Binding-site contacts:
Ligand atom N2 contacts residue SER415 of chain 1.A at 3.4 Å (h-bond).
Ligand atom C3 contacts residue VAL414 of chain 1.A at 3.7 Å (hydrophobic).
Ligand atom C6 contacts residue NAG1 of chain 1.MA at 3.7 Å.
Ligand atom C1 contacts residue ASN232 of chain 1.A at 1.4 Å.
Ligand atom C3 contacts residue SER415 of chain 1.A at 3.8 Å.
Ligand atom N2 contacts residue ASN232 of chain 1.A at 2.8 Å (h-bond).
Ligand atom O7 contacts residue ASN232 of chain 1.A at 4.1 Å.
Ligand atom C2 contacts residue SER415 of chain 1.A at 3.9 Å.
Ligand atom C6 contacts residue SER179 of chain 1.A at 4.4 Å.
Ligand atom O6 contacts residue GLU181 of chain 1.A at 2.6 Å (salt-bridge).
Ligand atom C4 contacts residue GLU181 of chain 1.A at 4.5 Å.
Ligand atom O6 contacts residue ILE407 of chain 1.A at 4.1 Å.
Ligand atom O7 contacts residue PRO182 of chain 1.A at 3.5 Å.
Ligand atom C7 contacts residue LEU231 of chain 1.A at 4.4 Å (hydrophobic).
Ligand atom C4 contacts residue VAL414 of chain 1.A at 4.0 Å (hydrophobic).
Ligand atom C8 contacts residue LEU231 of chain 1.A at 3.7 Å (hydrophobic).
Ligand atom C7 contacts residue ASN232 of chain 1.A at 3.7 Å.
Ligand atom O4 contacts residue GLU181 of chain 1.A at 4.0 Å.
Ligand atom O6 contacts residue GLY348 of chain 1.A at 3.9 Å.
Ligand atom C6 contacts residue GLY348 of chain 1.A at 3.9 Å.
Ligand atom C6 contacts residue ILE407 of chain 1.A at 4.1 Å (hydrophobic).
Ligand atom O3 contacts residue VAL414 of chain 1.A at 4.5 Å.
Ligand atom C3 contacts residue ASN232 of chain 1.A at 3.7 Å.
Ligand atom C5 contacts residue VAL414 of chain 1.A at 4.0 Å (hydrophobic).
Ligand atom C4 contacts residue ASN232 of chain 1.A at 4.2 Å.
Ligand atom N2 contacts residue LEU231 of chain 1.A at 4.1 Å.
Ligand atom C7 contacts residue ASN346 of chain 1.A at 4.3 Å.
Ligand atom O5 contacts residue ASN232 of chain 1.A at 2.4 Å (h-bond).
Ligand atom C1 contacts residue VAL414 of chain 1.A at 4.5 Å (hydrophobic).
Ligand atom O5 contacts residue NAG1 of chain 1.MA at 3.8 Å.
Ligand atom C2 contacts residue ASN232 of chain 1.A at 2.4 Å.
Ligand atom C6 contacts residue GLU181 of chain 1.A at 3.6 Å.
Ligand atom C8 contacts residue VAL224 of chain 1.A at 3.8 Å (hydrophobic).
Ligand atom C5 contacts residue NAG1 of chain 1.MA at 4.3 Å.
Ligand atom O4 contacts residue VAL414 of chain 1.A at 3.8 Å.
Ligand atom C7 contacts residue VAL224 of chain 1.A at 4.4 Å (hydrophobic).
Ligand atom C1 contacts residue SER415 of chain 1.A at 3.9 Å.
Ligand atom C5 contacts residue ASN232 of chain 1.A at 3.7 Å.
Ligand atom C5 contacts residue GLU181 of chain 1.A at 3.6 Å.
Ligand atom C8 contacts residue ASN346 of chain 1.A at 3.3 Å.

The small molecule below binds the protein below.
Small molecule (SMILES): CC(=O)N[C@H]1[C@H](O[C@H]2[C@H](O)[C@@H](NC(C)=O)CO[C@@H]2CO)O[C@H](CO)[C@@H](O[C@@H]2O[C@H](CO[C@H]3O[C@H](CO)[C@@H](O)[C@H](O)[C@@H]3O)[C@@H](O)[C@H](O[C@H]3O[C@H](CO)[C@@H](O)[C@H](O)[C@@H]3O[C@H]3O[C@H](CO)[C@@H](O)[C@H](O)[C@@H]3O)[C@@H]2O)[C@@H]1O

Sequence of chain 1.A:
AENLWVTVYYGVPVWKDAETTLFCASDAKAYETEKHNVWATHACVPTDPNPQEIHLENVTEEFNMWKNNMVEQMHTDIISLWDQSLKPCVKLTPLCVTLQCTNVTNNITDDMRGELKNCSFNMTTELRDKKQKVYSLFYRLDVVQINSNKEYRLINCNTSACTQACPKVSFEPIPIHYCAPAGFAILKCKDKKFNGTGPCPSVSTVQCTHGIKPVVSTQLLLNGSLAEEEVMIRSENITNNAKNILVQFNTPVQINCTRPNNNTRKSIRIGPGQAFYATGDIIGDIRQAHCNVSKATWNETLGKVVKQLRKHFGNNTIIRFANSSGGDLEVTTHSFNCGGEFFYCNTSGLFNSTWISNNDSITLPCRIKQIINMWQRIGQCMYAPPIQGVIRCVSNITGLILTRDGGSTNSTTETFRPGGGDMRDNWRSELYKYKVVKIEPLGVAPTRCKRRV